Binding-site contacts:
Ligand atom O09 contacts residue VAL224 of chain 1.A at 3.9 Å.
Ligand atom C01 contacts residue PRO299 of chain 1.A at 3.6 Å (hydrophobic).
Ligand atom C03 contacts residue ILE300 of chain 1.A at 3.4 Å (hydrophobic).
Ligand atom C11 contacts residue TYR214 of chain 1.A at 3.6 Å (hydrophobic).
Ligand atom N07 contacts residue GLY302 of chain 1.A at 3.4 Å.
Ligand atom C11 contacts residue ASP47 of chain 1.A at 3.4 Å.
Ligand atom C05 contacts residue ILE300 of chain 1.A at 3.2 Å (hydrophobic).
Ligand atom N07 contacts residue THR301 of chain 1.A at 4.0 Å.
Ligand atom O12 contacts residue LEU48 of chain 1.A at 3.3 Å (h-bond).
Ligand atom C03 contacts residue TYR212 of chain 1.A at 3.3 Å (hydrophobic).
Ligand atom O09 contacts residue FAD1 of chain 1.B at 2.2 Å (h-bond).
Ligand atom C03 contacts residue GLY302 of chain 1.A at 4.0 Å.
Ligand atom C01 contacts residue TYR212 of chain 1.A at 3.6 Å (hydrophobic).
Ligand atom O13 contacts residue FAD1 of chain 1.B at 3.0 Å (h-bond).
Ligand atom C08 contacts residue PRO299 of chain 1.A at 3.7 Å (hydrophobic).
Ligand atom C02 contacts residue PRO299 of chain 1.A at 3.5 Å (hydrophobic).
Ligand atom C08 contacts residue FAD1 of chain 1.B at 3.1 Å.
Ligand atom C02 contacts residue TYR212 of chain 1.A at 3.6 Å (hydrophobic).
Ligand atom C06 contacts residue TYR212 of chain 1.A at 3.6 Å (hydrophobic).
Ligand atom O13 contacts residue TYR214 of chain 1.A at 2.7 Å (h-bond).
Ligand atom C10 contacts residue FAD1 of chain 1.B at 3.7 Å.
Ligand atom O12 contacts residue ALA46 of chain 1.A at 3.5 Å.
Ligand atom O12 contacts residue GLY302 of chain 1.A at 3.2 Å (h-bond).
Ligand atom C04 contacts residue TYR212 of chain 1.A at 3.6 Å (hydrophobic).
Ligand atom C03 contacts residue PRO299 of chain 1.A at 4.1 Å (hydrophobic).
Ligand atom O12 contacts residue FAD1 of chain 1.B at 3.7 Å.
Ligand atom C06 contacts residue ILE300 of chain 1.A at 3.8 Å (hydrophobic).
Ligand atom C11 contacts residue FAD1 of chain 1.B at 3.2 Å.
Ligand atom O13 contacts residue ALA46 of chain 1.A at 3.9 Å.
Ligand atom C01 contacts residue VAL224 of chain 1.A at 4.0 Å (hydrophobic).
Ligand atom N07 contacts residue TYR212 of chain 1.A at 3.6 Å.
Ligand atom O13 contacts residue ASP47 of chain 1.A at 3.2 Å (salt-bridge).
Ligand atom O09 contacts residue PRO299 of chain 1.A at 3.7 Å.
Ligand atom C10 contacts residue GLY302 of chain 1.A at 3.9 Å.
Ligand atom C10 contacts residue TYR214 of chain 1.A at 3.8 Å (hydrophobic).
Ligand atom C04 contacts residue ILE300 of chain 1.A at 2.9 Å (hydrophobic).
Ligand atom N07 contacts residue ILE300 of chain 1.A at 3.9 Å.
Ligand atom C08 contacts residue GLY302 of chain 1.A at 4.0 Å.
Ligand atom O12 contacts residue ASP47 of chain 1.A at 2.9 Å (salt-bridge).
Ligand atom C05 contacts residue TYR212 of chain 1.A at 3.7 Å (hydrophobic).

The protein below binds the small molecule below.
Small molecule (SMILES): Nc1ccccc1C(=O)CC(=O)O

Sequence of chain 1.A:
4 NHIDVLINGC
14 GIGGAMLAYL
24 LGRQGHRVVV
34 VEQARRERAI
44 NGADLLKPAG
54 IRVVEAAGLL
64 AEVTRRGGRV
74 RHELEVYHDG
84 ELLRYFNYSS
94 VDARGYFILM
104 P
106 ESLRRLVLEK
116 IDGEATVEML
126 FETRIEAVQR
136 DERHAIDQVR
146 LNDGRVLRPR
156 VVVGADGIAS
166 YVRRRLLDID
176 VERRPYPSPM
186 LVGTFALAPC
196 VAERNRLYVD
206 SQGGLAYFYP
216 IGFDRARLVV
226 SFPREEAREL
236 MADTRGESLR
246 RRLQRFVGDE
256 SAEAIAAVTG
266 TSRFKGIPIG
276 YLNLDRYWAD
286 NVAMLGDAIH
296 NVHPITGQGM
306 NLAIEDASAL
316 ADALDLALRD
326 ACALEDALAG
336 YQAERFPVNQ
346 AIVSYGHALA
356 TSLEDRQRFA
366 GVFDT